Sequence of chain 1.B:
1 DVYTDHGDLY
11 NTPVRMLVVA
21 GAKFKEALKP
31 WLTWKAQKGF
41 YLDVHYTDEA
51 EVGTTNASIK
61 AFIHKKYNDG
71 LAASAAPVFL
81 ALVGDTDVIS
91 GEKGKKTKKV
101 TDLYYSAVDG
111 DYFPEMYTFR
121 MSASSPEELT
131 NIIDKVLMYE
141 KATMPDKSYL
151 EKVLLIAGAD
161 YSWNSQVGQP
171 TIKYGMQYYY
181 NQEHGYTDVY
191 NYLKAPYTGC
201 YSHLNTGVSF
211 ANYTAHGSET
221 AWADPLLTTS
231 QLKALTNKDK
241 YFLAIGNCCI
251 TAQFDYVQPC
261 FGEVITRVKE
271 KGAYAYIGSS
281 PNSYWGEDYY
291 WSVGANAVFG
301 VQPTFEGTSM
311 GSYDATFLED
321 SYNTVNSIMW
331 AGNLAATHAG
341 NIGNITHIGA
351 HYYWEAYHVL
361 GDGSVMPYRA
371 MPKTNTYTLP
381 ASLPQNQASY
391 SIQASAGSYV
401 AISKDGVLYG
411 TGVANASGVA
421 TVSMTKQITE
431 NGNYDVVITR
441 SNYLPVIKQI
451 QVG

The small molecule below binds the protein below.
Small molecule (SMILES): CN(NC(=O)CC[C@H](NC(=O)OCc1ccccc1)C(=O)N[C@@H](CCCCN)C(=O)C(=O)NCc1ccccc1)c1ccccc1

Binding-site contacts:
Ligand atom OAG contacts residue CYS249 of chain 1.B at 2.7 Å (h-bond).
Ligand atom CAX contacts residue TRP285 of chain 1.B at 3.6 Å (hydrophobic).
Ligand atom CBB contacts residue SER283 of chain 1.B at 3.6 Å.
Ligand atom OAD contacts residue TRP285 of chain 1.B at 3.0 Å (h-bond).
Ligand atom CBL contacts residue CYS249 of chain 1.B at 2.7 Å (hydrophobic).
Ligand atom CAQ contacts residue GLY217 of chain 1.B at 3.3 Å.
Ligand atom CAX contacts residue TYR284 of chain 1.B at 3.6 Å (hydrophobic).
Ligand atom N contacts residue TYR284 of chain 1.B at 3.6 Å.
Ligand atom CAW contacts residue ASN247 of chain 1.B at 3.3 Å.
Ligand atom CAY contacts residue TRP285 of chain 1.B at 3.5 Å (hydrophobic).
Ligand atom CBS contacts residue CYS249 of chain 1.B at 2.8 Å (hydrophobic).
Ligand atom CAX contacts residue SER283 of chain 1.B at 3.6 Å.
Ligand atom NAB contacts residue ASP288 of chain 1.B at 2.9 Å (salt-bridge).
Ligand atom CAT contacts residue TRP163 of chain 1.B at 3.5 Å (hydrophobic).
Ligand atom CBK contacts residue TYR284 of chain 1.B at 3.3 Å (hydrophobic).
Ligand atom NAB contacts residue ASN247 of chain 1.B at 2.9 Å (h-bond).
Ligand atom CAS contacts residue HIS347 of chain 1.B at 3.4 Å.
Ligand atom NBG contacts residue CYS249 of chain 1.B at 2.9 Å (h-bond).
Ligand atom OAG contacts residue HIS216 of chain 1.B at 3.2 Å.
Ligand atom NAB contacts residue THR214 of chain 1.B at 2.9 Å (h-bond).
Ligand atom CAX contacts residue ASP288 of chain 1.B at 3.5 Å.
Ligand atom NBE contacts residue GLY217 of chain 1.B at 3.1 Å (h-bond).
Ligand atom CAP contacts residue ASN282 of chain 1.B at 3.4 Å.
Ligand atom CA contacts residue SER283 of chain 1.B at 3.4 Å.
Ligand atom CAR contacts residue HIS216 of chain 1.B at 3.5 Å.
Ligand atom OAE contacts residue CYS249 of chain 1.B at 3.3 Å (h-bond).
Ligand atom CBB contacts residue CYS249 of chain 1.B at 3.6 Å (hydrophobic).
Ligand atom C contacts residue SER283 of chain 1.B at 3.5 Å.
Ligand atom CAH contacts residue ALA223 of chain 1.B at 3.5 Å (hydrophobic).
Ligand atom NBE contacts residue CYS249 of chain 1.B at 3.5 Å (h-bond).
Ligand atom CBB contacts residue ALA215 of chain 1.B at 3.6 Å (hydrophobic).
Ligand atom CAJ contacts residue ILE250 of chain 1.B at 3.5 Å (hydrophobic).
Ligand atom OAG contacts residue GLY217 of chain 1.B at 2.7 Å (h-bond).
Ligand atom CBD contacts residue HIS347 of chain 1.B at 3.4 Å.
Ligand atom NBG contacts residue SER283 of chain 1.B at 2.9 Å (h-bond).
Ligand atom CAW contacts residue ALA215 of chain 1.B at 3.4 Å (hydrophobic).
Ligand atom CAV contacts residue ASN282 of chain 1.B at 3.4 Å.
Ligand atom CBN contacts residue CYS249 of chain 1.B at 2.0 Å (hydrophobic).
Ligand atom CAW contacts residue ASP288 of chain 1.B at 3.6 Å.
Ligand atom OAD contacts residue TYR284 of chain 1.B at 3.2 Å.